Sequence of chain 1.QA:
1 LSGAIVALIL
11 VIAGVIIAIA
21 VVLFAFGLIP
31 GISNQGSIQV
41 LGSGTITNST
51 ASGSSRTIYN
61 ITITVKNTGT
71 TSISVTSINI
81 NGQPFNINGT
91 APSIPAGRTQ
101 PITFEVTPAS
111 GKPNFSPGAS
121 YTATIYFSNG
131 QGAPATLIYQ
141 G

Binding-site contacts:
Ligand atom O5 contacts residue GLU105 of chain 1.QA at 4.2 Å.
Ligand atom O5 contacts residue ASN60 of chain 1.QA at 2.3 Å (h-bond).
Ligand atom N2 contacts residue ASN60 of chain 1.QA at 2.8 Å (h-bond).
Ligand atom C2 contacts residue ASN60 of chain 1.QA at 2.4 Å.
Ligand atom C5 contacts residue ASN60 of chain 1.QA at 3.6 Å.
Ligand atom C7 contacts residue ASN60 of chain 1.QA at 3.1 Å.
Ligand atom C7 contacts residue SER49 of chain 1.QA at 4.1 Å.
Ligand atom C8 contacts residue ASN60 of chain 1.QA at 4.3 Å.
Ligand atom N2 contacts residue SER49 of chain 1.QA at 3.5 Å (h-bond).
Ligand atom C3 contacts residue ASN60 of chain 1.QA at 3.8 Å.
Ligand atom C1 contacts residue SER49 of chain 1.QA at 4.1 Å.
Ligand atom C1 contacts residue GLU105 of chain 1.QA at 3.9 Å.
Ligand atom C8 contacts residue THR47 of chain 1.QA at 3.8 Å.
Ligand atom C1 contacts residue ASN60 of chain 1.QA at 1.4 Å.
Ligand atom O6 contacts residue GLU105 of chain 1.QA at 4.4 Å.
Ligand atom C2 contacts residue SER49 of chain 1.QA at 4.3 Å.
Ligand atom C4 contacts residue ASN60 of chain 1.QA at 4.2 Å.
Ligand atom O7 contacts residue ASN60 of chain 1.QA at 3.0 Å (h-bond).
Ligand atom C8 contacts residue ASN48 of chain 1.QA at 4.1 Å.
Ligand atom C5 contacts residue GLU105 of chain 1.QA at 4.0 Å.
Ligand atom C8 contacts residue SER49 of chain 1.QA at 4.0 Å.

A small-molecule ligand and the protein it binds are described below.
Small molecule (SMILES): CC(=O)N[C@H]1[C@H](O[C@H]2[C@H](O)[C@@H](NC(C)=O)CO[C@@H]2CO)O[C@H](CO)[C@@H](O)[C@@H]1O